Sequence of chain 21.K:
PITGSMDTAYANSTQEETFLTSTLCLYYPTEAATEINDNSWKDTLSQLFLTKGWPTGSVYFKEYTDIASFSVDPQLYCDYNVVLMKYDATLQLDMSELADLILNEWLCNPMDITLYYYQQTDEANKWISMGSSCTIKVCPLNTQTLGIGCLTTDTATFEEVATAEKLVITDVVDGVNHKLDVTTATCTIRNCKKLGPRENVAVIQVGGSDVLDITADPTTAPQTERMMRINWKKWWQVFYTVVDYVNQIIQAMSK

Binding-site contacts:
Ligand atom O7 contacts residue ASN12 of chain 21.K at 3.6 Å.
Ligand atom O5 contacts residue ASN12 of chain 21.K at 2.8 Å (h-bond).
Ligand atom C7 contacts residue ASN12 of chain 21.K at 3.9 Å.
Ligand atom C2 contacts residue ASN12 of chain 21.K at 3.3 Å.
Ligand atom N2 contacts residue ASN12 of chain 21.K at 3.8 Å.
Ligand atom C5 contacts residue ASN12 of chain 21.K at 4.2 Å.
Ligand atom C1 contacts residue ASN12 of chain 21.K at 2.2 Å.

A protein and the small-molecule ligand that binds it are described below.
Small molecule (SMILES): CC(=O)N[C@H]1[C@H](O[C@H]2[C@H](O)[C@@H](NC(C)=O)CO[C@@H]2CO)O[C@H](CO)[C@@H](O)[C@@H]1O